Sequence of chain 1.B:
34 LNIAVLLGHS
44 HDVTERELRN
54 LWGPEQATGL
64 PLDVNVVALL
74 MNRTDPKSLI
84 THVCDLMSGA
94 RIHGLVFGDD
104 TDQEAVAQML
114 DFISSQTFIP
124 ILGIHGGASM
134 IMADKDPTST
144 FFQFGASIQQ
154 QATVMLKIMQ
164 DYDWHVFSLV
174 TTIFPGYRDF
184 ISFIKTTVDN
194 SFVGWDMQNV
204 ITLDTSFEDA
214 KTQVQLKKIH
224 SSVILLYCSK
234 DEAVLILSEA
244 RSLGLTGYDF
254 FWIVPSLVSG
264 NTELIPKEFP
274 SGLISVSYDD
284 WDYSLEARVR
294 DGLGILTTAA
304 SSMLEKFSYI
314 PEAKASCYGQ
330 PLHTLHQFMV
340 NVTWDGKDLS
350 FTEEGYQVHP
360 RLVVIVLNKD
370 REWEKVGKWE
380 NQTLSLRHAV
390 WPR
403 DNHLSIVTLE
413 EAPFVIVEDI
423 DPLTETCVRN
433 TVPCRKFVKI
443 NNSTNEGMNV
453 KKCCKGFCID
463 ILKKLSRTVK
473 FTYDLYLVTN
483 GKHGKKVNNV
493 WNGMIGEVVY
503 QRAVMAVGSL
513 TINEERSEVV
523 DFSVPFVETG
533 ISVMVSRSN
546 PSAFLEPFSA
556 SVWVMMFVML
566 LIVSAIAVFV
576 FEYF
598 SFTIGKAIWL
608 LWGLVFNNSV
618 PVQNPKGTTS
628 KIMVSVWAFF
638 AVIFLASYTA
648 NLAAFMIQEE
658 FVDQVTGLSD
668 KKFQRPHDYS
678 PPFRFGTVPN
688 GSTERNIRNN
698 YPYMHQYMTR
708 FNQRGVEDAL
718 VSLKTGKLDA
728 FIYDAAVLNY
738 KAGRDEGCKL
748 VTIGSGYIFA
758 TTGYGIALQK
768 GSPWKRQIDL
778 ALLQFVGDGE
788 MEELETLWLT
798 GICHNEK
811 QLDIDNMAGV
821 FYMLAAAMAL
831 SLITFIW

Binding-site contacts:
Ligand atom C4 contacts residue ASN340 of chain 1.B at 4.2 Å.
Ligand atom N2 contacts residue ASN340 of chain 1.B at 2.9 Å (h-bond).
Ligand atom C8 contacts residue ASN340 of chain 1.B at 4.3 Å.
Ligand atom C7 contacts residue ASN340 of chain 1.B at 3.2 Å.
Ligand atom C2 contacts residue ASN340 of chain 1.B at 2.5 Å.
Ligand atom O7 contacts residue ASN340 of chain 1.B at 3.3 Å (h-bond).
Ligand atom O5 contacts residue ASN340 of chain 1.B at 2.4 Å (h-bond).
Ligand atom C1 contacts residue ASN340 of chain 1.B at 1.4 Å.
Ligand atom C5 contacts residue ASN340 of chain 1.B at 3.7 Å.
Ligand atom C3 contacts residue ASN340 of chain 1.B at 3.8 Å.

The protein below binds the small molecule below.
Small molecule (SMILES): CC(=O)N[C@@H]1[C@@H](O)[C@H](O)[C@@H](CO)O[C@H]1O